Binding-site contacts:
Ligand atom C7 contacts residue ASN282 of chain 1.B at 3.5 Å.
Ligand atom C1 contacts residue ASN282 of chain 1.B at 1.4 Å.
Ligand atom C3 contacts residue ASN282 of chain 1.B at 3.8 Å.
Ligand atom N2 contacts residue ASN282 of chain 1.B at 2.9 Å (h-bond).
Ligand atom O5 contacts residue ASN282 of chain 1.B at 2.4 Å (h-bond).
Ligand atom C4 contacts residue ASN282 of chain 1.B at 4.2 Å.
Ligand atom C2 contacts residue ASN282 of chain 1.B at 2.5 Å.
Ligand atom O7 contacts residue ASN282 of chain 1.B at 3.3 Å (h-bond).
Ligand atom O6 contacts residue GLU281 of chain 1.B at 4.0 Å.
Ligand atom C5 contacts residue ASN282 of chain 1.B at 3.7 Å.

The small molecule below binds the protein below.
Small molecule (SMILES): CC(=O)N[C@@H]1[C@@H](O)[C@H](O)[C@@H](CO)O[C@H]1O

Sequence of chain 1.B:
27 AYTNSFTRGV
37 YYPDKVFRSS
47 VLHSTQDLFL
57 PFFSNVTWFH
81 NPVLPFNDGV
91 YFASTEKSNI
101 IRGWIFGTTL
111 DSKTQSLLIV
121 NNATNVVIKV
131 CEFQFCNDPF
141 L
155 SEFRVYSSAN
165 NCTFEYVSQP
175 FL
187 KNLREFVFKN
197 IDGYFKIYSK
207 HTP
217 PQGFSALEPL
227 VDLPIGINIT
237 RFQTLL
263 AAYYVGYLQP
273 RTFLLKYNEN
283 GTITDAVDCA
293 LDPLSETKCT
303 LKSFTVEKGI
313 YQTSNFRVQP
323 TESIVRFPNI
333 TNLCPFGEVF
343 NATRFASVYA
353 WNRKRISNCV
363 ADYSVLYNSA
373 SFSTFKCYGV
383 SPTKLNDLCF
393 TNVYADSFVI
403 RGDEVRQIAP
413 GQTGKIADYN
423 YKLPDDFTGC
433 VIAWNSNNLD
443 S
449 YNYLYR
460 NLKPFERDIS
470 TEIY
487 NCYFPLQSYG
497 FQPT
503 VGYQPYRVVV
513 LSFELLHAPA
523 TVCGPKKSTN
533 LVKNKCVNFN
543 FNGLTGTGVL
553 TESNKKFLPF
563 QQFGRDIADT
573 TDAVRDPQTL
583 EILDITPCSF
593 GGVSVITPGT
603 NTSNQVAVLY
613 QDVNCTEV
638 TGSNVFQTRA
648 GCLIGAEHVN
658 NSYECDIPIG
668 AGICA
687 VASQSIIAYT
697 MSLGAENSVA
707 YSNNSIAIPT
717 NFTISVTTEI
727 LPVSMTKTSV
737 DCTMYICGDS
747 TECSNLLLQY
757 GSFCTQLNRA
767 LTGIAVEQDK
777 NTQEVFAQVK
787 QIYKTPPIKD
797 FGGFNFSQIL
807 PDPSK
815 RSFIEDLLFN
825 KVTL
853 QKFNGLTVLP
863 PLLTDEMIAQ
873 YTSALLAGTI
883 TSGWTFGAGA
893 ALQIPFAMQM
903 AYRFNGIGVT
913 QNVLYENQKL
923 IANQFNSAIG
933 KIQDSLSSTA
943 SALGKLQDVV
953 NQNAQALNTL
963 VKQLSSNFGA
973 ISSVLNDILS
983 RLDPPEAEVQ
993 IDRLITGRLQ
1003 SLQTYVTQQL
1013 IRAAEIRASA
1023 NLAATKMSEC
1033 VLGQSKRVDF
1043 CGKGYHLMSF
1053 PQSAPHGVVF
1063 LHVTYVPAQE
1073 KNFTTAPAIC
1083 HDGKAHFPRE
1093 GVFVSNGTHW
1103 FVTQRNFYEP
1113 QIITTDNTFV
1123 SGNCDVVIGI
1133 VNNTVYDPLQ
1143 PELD